The protein below binds the small molecule below.
Small molecule (SMILES): CC(=O)N[C@H]1/C(=N/OC(=O)Nc2ccccc2)O[C@H](CO)[C@@H](O)[C@@H]1O

Binding-site contacts:
Ligand atom OAQ contacts residue BCN1 of chain 1.Q at 3.0 Å (h-bond).
Ligand atom OAJ contacts residue HIS120 of chain 1.B at 3.6 Å.
Ligand atom OAM contacts residue ASP331 of chain 1.B at 2.6 Å (salt-bridge).
Ligand atom NAI contacts residue GLU183 of chain 1.B at 3.6 Å (salt-bridge).
Ligand atom OAK contacts residue TRP329 of chain 1.B at 3.3 Å.
Ligand atom CAP contacts residue TRP250 of chain 1.B at 3.3 Å (hydrophobic).
Ligand atom CAX contacts residue BCN1 of chain 1.Q at 3.3 Å.
Ligand atom CAW contacts residue BCN1 of chain 1.Q at 3.5 Å.
Ligand atom OAL contacts residue TYR280 of chain 1.B at 3.6 Å.
Ligand atom OAM contacts residue BCN1 of chain 1.Q at 2.6 Å (h-bond).
Ligand atom CAG contacts residue TYR280 of chain 1.B at 3.5 Å (hydrophobic).
Ligand atom CAS contacts residue GLU183 of chain 1.B at 3.4 Å.
Ligand atom NAO contacts residue GLU183 of chain 1.B at 3.0 Å (salt-bridge).
Ligand atom OAL contacts residue BCN1 of chain 1.Q at 3.3 Å (h-bond).
Ligand atom CAB contacts residue GLU183 of chain 1.B at 3.2 Å.
Ligand atom CAP contacts residue BCN1 of chain 1.Q at 3.2 Å.
Ligand atom OAK contacts residue ARG19 of chain 1.B at 2.8 Å (salt-bridge).
Ligand atom CAP contacts residue TYR292 of chain 1.B at 3.6 Å (hydrophobic).
Ligand atom OAR contacts residue BCN1 of chain 1.Q at 3.4 Å.
Ligand atom NAO contacts residue TRP250 of chain 1.B at 3.2 Å.
Ligand atom OAN contacts residue TRP329 of chain 1.B at 3.4 Å.
Ligand atom NAI contacts residue ASP182 of chain 1.B at 3.0 Å (salt-bridge).
Ligand atom CAT contacts residue GLU183 of chain 1.B at 3.4 Å.
Ligand atom OAN contacts residue TYR280 of chain 1.B at 2.6 Å (h-bond).
Ligand atom OAK contacts residue ASP331 of chain 1.B at 2.5 Å (salt-bridge).
Ligand atom CAD contacts residue ASP331 of chain 1.B at 3.5 Å.
Ligand atom NAY contacts residue BCN1 of chain 1.Q at 3.5 Å (h-bond).
Ligand atom OAQ contacts residue TRP250 of chain 1.B at 3.1 Å.
Ligand atom NAY contacts residue GLU183 of chain 1.B at 3.2 Å (salt-bridge).
Ligand atom OAM contacts residue ILE282 of chain 1.B at 3.3 Å.
Ligand atom CAF contacts residue ASP331 of chain 1.B at 3.5 Å.
Ligand atom CAX contacts residue TRP291 of chain 1.B at 3.6 Å (hydrophobic).
Ligand atom OAR contacts residue TRP291 of chain 1.B at 3.4 Å.
Ligand atom NAY contacts residue EDO1 of chain 1.N at 3.4 Å (h-bond).
Ligand atom CAA contacts residue EDO1 of chain 1.N at 3.4 Å.
Ligand atom NAY contacts residue TRP250 of chain 1.B at 3.5 Å.
Ligand atom OAR contacts residue TYR292 of chain 1.B at 2.9 Å (h-bond).
Ligand atom CAH contacts residue ASP182 of chain 1.B at 3.4 Å.
Ligand atom OAQ contacts residue TYR292 of chain 1.B at 3.5 Å (h-bond).
Ligand atom OAJ contacts residue ARG19 of chain 1.B at 2.8 Å (salt-bridge).

Sequence of chain 1.B:
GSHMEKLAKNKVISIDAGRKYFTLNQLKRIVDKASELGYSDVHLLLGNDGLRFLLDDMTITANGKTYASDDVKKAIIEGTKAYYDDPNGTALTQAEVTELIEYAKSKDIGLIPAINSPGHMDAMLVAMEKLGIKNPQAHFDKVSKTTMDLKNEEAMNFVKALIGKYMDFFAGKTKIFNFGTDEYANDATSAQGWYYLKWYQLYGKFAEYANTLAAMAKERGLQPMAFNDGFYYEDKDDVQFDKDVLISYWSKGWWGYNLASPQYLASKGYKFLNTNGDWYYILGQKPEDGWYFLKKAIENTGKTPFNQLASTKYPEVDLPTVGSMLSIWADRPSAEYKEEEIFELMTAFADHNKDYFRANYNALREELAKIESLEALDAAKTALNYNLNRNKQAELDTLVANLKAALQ